Sequence of chain 1.E:
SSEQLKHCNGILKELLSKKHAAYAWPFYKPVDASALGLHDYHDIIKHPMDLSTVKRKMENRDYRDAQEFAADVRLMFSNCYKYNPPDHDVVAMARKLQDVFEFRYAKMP

Binding-site contacts:
Ligand atom OH contacts residue ASN84 of chain 2.G at 3.4 Å (h-bond).
Ligand atom CA contacts residue ASN84 of chain 2.G at 3.2 Å.
Ligand atom CB contacts residue ASN84 of chain 2.G at 2.6 Å.
Ligand atom CG contacts residue ASN84 of chain 2.G at 1.4 Å.
Ligand atom CH3 contacts residue LEU36 of chain 2.G at 3.1 Å (hydrophobic).
Ligand atom CB contacts residue ASP40 of chain 2.G at 3.5 Å.
Ligand atom NE1 contacts residue LEU38 of chain 2.G at 3.5 Å.
Ligand atom C contacts residue HIS88 of chain 2.G at 3.6 Å.
Ligand atom NE contacts residue LEU36 of chain 1.E at 3.1 Å (h-bond).
Ligand atom N contacts residue PRO85 of chain 2.G at 3.5 Å.
Ligand atom CD2 contacts residue ASP40 of chain 2.G at 3.3 Å.
Ligand atom CA contacts residue TYR83 of chain 2.G at 3.1 Å (hydrophobic).
Ligand atom OH contacts residue CYS80 of chain 2.G at 3.4 Å.
Ligand atom NH2 contacts residue MET93 of chain 1.E at 3.4 Å.
Ligand atom O contacts residue PRO85 of chain 2.G at 3.5 Å.
Ligand atom C contacts residue HIS88 of chain 1.E at 3.5 Å.
Ligand atom O contacts residue TRP25 of chain 1.E at 3.3 Å.
Ligand atom CA contacts residue PRO85 of chain 2.G at 3.6 Å (hydrophobic).
Ligand atom C contacts residue PRO85 of chain 2.G at 3.5 Å (hydrophobic).
Ligand atom SG contacts residue LEU36 of chain 1.E at 3.6 Å.
Ligand atom CD2 contacts residue HIS39 of chain 2.G at 3.3 Å.
Ligand atom OH contacts residue PRO86 of chain 2.G at 3.2 Å.
Ligand atom NZ contacts residue ASN84 of chain 2.G at 2.4 Å (h-bond).
Ligand atom CE contacts residue ASN84 of chain 2.G at 3.0 Å.
Ligand atom CD contacts residue ASN84 of chain 2.G at 2.7 Å.
Ligand atom O contacts residue HIS88 of chain 2.G at 2.7 Å (h-bond).
Ligand atom CZ contacts residue MET93 of chain 1.E at 3.5 Å (hydrophobic).
Ligand atom CD contacts residue ASP89 of chain 1.E at 3.4 Å.
Ligand atom CG contacts residue LEU36 of chain 1.E at 3.3 Å (hydrophobic).
Ligand atom O contacts residue HIS88 of chain 1.E at 3.3 Å.
Ligand atom N contacts residue TYR83 of chain 2.G at 3.5 Å (h-bond).
Ligand atom C contacts residue ASN84 of chain 2.G at 3.5 Å.
Ligand atom N contacts residue ASN84 of chain 2.G at 3.0 Å (h-bond).
Ligand atom CH3 contacts residue PRO26 of chain 1.E at 3.2 Å (hydrophobic).
Ligand atom CH contacts residue ASN84 of chain 2.G at 3.0 Å.
Ligand atom CE contacts residue PRO26 of chain 1.E at 3.2 Å (hydrophobic).
Ligand atom CH3 contacts residue VAL90 of chain 1.E at 3.6 Å (hydrophobic).
Ligand atom CZ contacts residue LEU36 of chain 1.E at 3.5 Å (hydrophobic).
Ligand atom NH1 contacts residue ASP89 of chain 1.E at 3.1 Å.
Ligand atom NZ contacts residue VAL31 of chain 1.E at 3.6 Å.

A protein and the small-molecule ligand that binds it are described below.
Small molecule (SMILES): CC(=O)/N=C/CCC[C@@H]1NC(=O)[C@H](CC2=CN=C3CC=CC=C23)NC(=O)CSC[C@@H](C(=O)N[C@@H](CC(C)C)C(=O)N[C@@H](CCCN=C(N)N)C(=O)N[C@@H](CCCCNC(C)=O)C(=O)N[C@H](C=O)CCCN=C(N)N)NC(=O)[C@H](CC(C)C)NC(=O)[C@H](Cc2ccc(O)cc2)NC(=O)CNC1=O

Sequence of chain 2.G:
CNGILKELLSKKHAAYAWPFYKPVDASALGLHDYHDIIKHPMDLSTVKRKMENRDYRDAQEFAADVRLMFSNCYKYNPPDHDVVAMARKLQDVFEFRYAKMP